Sequence of chain 1.B:
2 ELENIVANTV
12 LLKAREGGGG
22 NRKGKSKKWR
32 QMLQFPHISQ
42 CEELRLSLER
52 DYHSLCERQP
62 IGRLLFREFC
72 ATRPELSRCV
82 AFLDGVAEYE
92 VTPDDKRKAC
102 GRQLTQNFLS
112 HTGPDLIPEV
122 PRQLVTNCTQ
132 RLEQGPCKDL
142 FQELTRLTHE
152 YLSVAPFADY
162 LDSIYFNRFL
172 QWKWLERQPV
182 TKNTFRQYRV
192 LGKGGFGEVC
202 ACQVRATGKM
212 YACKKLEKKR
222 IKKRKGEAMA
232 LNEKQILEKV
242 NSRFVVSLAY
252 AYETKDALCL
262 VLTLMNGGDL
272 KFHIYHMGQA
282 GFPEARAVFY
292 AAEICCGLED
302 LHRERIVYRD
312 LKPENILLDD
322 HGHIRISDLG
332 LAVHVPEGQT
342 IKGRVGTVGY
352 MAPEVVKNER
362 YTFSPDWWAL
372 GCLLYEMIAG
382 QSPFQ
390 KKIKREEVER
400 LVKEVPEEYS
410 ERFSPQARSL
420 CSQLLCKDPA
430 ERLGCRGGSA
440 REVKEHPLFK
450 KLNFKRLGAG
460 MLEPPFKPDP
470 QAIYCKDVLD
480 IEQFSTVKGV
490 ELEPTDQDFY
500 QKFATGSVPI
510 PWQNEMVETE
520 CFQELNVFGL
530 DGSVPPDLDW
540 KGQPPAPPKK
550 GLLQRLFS

Binding-site contacts:
Ligand atom C4 contacts residue PHE67 of chain 1.B at 4.0 Å (hydrophobic).
Ligand atom C3 contacts residue CYS57 of chain 1.B at 3.9 Å (hydrophobic).
Ligand atom C2 contacts residue ARG64 of chain 1.B at 3.2 Å.
Ligand atom C1 contacts residue VAL81 of chain 1.B at 3.8 Å (hydrophobic).
Ligand atom O6 contacts residue CYS57 of chain 1.B at 3.5 Å (h-bond).
Ligand atom O5 contacts residue ARG68 of chain 1.B at 3.7 Å.
Ligand atom O6 contacts residue HIS150 of chain 1.B at 4.3 Å.
Ligand atom C4 contacts residue TYR53 of chain 1.B at 3.6 Å (hydrophobic).
Ligand atom C1 contacts residue ARG68 of chain 1.B at 4.0 Å.
Ligand atom O6 contacts residue GLU58 of chain 1.B at 4.0 Å.
Ligand atom C4 contacts residue HIS150 of chain 1.B at 4.3 Å.
Ligand atom O5 contacts residue ASP85 of chain 1.B at 4.4 Å.
Ligand atom C1 contacts residue ARG64 of chain 1.B at 4.4 Å.
Ligand atom O6 contacts residue ARG64 of chain 1.B at 2.9 Å (salt-bridge).
Ligand atom C3 contacts residue HIS150 of chain 1.B at 4.3 Å.
Ligand atom C4 contacts residue CYS57 of chain 1.B at 3.5 Å (hydrophobic).
Ligand atom O5 contacts residue ARG64 of chain 1.B at 2.6 Å (salt-bridge).
Ligand atom C2 contacts residue CYS57 of chain 1.B at 4.3 Å (hydrophobic).
Ligand atom C3 contacts residue ARG64 of chain 1.B at 3.6 Å.
Ligand atom C2 contacts residue ARG68 of chain 1.B at 4.1 Å.

The protein below binds the small molecule below.
Small molecule (SMILES): C[C@@H](O)[C@@H](C)O